The protein below binds the small molecule below.
Small molecule (SMILES): CC(=O)N[C@@H]1[C@@H](O)[C@H](O)[C@@H](CO)O[C@H]1O

Sequence of chain 1.A:
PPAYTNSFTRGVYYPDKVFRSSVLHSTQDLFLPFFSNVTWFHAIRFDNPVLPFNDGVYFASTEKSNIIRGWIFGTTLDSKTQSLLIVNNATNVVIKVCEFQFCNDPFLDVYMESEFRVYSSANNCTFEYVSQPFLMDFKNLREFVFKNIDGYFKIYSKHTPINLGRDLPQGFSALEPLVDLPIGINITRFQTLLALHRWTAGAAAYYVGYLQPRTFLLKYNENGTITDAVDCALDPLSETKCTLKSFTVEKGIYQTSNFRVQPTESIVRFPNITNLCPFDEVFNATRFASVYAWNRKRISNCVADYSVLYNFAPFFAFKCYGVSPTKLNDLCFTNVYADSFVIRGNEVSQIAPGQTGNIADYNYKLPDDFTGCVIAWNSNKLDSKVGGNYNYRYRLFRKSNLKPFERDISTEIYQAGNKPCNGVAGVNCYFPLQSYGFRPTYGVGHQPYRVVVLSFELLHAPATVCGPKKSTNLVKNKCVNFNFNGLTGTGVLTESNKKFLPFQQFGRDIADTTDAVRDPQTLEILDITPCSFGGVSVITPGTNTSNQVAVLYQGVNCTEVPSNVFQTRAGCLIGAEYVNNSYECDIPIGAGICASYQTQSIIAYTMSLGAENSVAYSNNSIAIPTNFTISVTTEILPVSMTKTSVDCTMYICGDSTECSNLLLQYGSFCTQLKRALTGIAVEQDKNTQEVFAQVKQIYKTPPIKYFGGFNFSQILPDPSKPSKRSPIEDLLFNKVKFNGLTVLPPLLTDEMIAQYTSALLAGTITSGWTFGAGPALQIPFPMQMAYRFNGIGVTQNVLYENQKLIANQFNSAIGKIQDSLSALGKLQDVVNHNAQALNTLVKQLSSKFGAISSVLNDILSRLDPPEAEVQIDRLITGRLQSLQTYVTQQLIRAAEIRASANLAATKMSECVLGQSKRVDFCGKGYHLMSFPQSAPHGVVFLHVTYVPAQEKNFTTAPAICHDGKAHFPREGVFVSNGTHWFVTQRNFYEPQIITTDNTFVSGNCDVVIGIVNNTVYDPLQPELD

Binding-site contacts:
Ligand atom C5 contacts residue ASN707 of chain 1.A at 3.7 Å.
Ligand atom O5 contacts residue ASN707 of chain 1.A at 2.4 Å (h-bond).
Ligand atom C2 contacts residue ASN707 of chain 1.A at 2.5 Å.
Ligand atom C7 contacts residue ASN707 of chain 1.A at 3.5 Å.
Ligand atom C8 contacts residue ASN707 of chain 1.A at 4.5 Å.
Ligand atom N2 contacts residue ASN707 of chain 1.A at 2.8 Å (h-bond).
Ligand atom C4 contacts residue ASN707 of chain 1.A at 4.3 Å.
Ligand atom C1 contacts residue ASN707 of chain 1.A at 1.4 Å.
Ligand atom O7 contacts residue ASN707 of chain 1.A at 3.8 Å.
Ligand atom C3 contacts residue ASN707 of chain 1.A at 3.8 Å.